Sequence of chain 1.B:
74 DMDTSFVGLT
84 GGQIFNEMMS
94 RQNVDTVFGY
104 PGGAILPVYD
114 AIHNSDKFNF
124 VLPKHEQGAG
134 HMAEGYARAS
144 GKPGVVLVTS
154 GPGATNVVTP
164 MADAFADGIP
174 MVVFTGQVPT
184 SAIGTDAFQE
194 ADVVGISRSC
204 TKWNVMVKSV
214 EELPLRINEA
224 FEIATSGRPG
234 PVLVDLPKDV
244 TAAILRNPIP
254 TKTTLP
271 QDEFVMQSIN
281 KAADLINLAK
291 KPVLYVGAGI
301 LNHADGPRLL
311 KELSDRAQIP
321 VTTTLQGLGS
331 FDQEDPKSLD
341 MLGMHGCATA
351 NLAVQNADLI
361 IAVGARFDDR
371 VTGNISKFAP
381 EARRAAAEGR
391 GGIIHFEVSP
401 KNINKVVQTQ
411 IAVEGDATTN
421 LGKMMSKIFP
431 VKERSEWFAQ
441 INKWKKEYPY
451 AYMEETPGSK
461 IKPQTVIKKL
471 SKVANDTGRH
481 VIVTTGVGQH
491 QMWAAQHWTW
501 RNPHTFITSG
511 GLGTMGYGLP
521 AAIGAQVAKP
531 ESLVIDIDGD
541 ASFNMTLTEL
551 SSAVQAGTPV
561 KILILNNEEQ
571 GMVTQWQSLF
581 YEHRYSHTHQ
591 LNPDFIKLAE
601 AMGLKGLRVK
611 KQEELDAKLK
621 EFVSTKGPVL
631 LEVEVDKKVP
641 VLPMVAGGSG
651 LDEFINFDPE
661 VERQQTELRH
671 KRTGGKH

Sequence of chain 1.A:
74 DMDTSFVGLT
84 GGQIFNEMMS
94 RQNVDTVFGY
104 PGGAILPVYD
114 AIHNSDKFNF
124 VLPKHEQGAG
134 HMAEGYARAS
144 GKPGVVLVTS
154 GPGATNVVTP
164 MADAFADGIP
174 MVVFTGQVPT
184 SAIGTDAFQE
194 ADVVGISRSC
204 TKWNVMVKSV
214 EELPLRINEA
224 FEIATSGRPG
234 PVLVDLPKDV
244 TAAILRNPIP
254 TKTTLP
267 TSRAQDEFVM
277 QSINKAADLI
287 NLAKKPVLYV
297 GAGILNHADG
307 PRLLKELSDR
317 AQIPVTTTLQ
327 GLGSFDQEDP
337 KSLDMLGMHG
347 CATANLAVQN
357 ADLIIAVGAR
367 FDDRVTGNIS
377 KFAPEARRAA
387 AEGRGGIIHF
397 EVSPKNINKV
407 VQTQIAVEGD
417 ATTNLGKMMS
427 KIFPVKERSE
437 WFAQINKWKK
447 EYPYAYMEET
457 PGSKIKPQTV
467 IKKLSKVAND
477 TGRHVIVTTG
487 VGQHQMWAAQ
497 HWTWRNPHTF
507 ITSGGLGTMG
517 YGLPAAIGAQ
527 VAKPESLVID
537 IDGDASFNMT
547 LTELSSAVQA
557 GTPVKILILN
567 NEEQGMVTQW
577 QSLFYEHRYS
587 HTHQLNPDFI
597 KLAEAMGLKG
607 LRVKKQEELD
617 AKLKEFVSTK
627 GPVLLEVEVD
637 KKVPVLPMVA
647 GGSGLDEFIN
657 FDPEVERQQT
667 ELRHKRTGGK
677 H

This protein binds this small molecule.
Small molecule (SMILES): COC(=O)c1ccccc1S(=O)(=O)NC(=O)N(C)c1nc(C)nc(OC)n1

Binding-site contacts:
Ligand atom O11 contacts residue VAL181 of chain 1.B at 3.8 Å.
Ligand atom C4' contacts residue TRP576 of chain 1.A at 3.5 Å (hydrophobic).
Ligand atom C10 contacts residue TRP576 of chain 1.A at 3.8 Å (hydrophobic).
Ligand atom C5 contacts residue ALA190 of chain 1.B at 3.6 Å (hydrophobic).
Ligand atom C7' contacts residue MET572 of chain 1.A at 3.6 Å (hydrophobic).
Ligand atom C10 contacts residue GLY106 of chain 1.B at 3.4 Å.
Ligand atom C6 contacts residue VAL181 of chain 1.B at 3.8 Å (hydrophobic).
Ligand atom C2 contacts residue ARG370 of chain 1.A at 3.5 Å.
Ligand atom N3' contacts residue ARG370 of chain 1.A at 3.1 Å (salt-bridge).
Ligand atom O4' contacts residue PHE191 of chain 1.B at 3.7 Å.
Ligand atom N1' contacts residue GLY106 of chain 1.B at 3.3 Å.
Ligand atom C3 contacts residue ARG370 of chain 1.A at 3.4 Å.
Ligand atom C2' contacts residue TRP576 of chain 1.A at 3.6 Å (hydrophobic).
Ligand atom O12 contacts residue PHE191 of chain 1.B at 3.6 Å.
Ligand atom O9 contacts residue TRP576 of chain 1.A at 3.5 Å.
Ligand atom C6' contacts residue TRP576 of chain 1.A at 3.6 Å (hydrophobic).
Ligand atom C13 contacts residue ALA107 of chain 1.B at 3.6 Å (hydrophobic).
Ligand atom C5' contacts residue MET344 of chain 1.A at 3.7 Å (hydrophobic).
Ligand atom N10 contacts residue TRP576 of chain 1.A at 3.5 Å.
Ligand atom C4' contacts residue ARG370 of chain 1.A at 3.5 Å.
Ligand atom N3' contacts residue TRP576 of chain 1.A at 3.2 Å.
Ligand atom N8 contacts residue LYS241 of chain 1.B at 3.2 Å (salt-bridge).
Ligand atom C4 contacts residue ASP369 of chain 1.A at 3.6 Å.
Ligand atom C13 contacts residue GLN192 of chain 1.B at 3.6 Å.
Ligand atom O7B contacts residue LYS241 of chain 1.B at 3.4 Å.
Ligand atom N1' contacts residue TRP576 of chain 1.A at 3.6 Å.
Ligand atom C7' contacts residue VAL573 of chain 1.A at 3.7 Å (hydrophobic).
Ligand atom C4 contacts residue ARG370 of chain 1.A at 3.6 Å.
Ligand atom O11 contacts residue PRO182 of chain 1.B at 3.4 Å.
Ligand atom N5' contacts residue TRP576 of chain 1.A at 3.4 Å (h-bond).
Ligand atom N5' contacts residue MET572 of chain 1.A at 3.8 Å.
Ligand atom C5' contacts residue FAD1 of chain 1.G at 3.6 Å.
Ligand atom C1 contacts residue PRO182 of chain 1.B at 3.8 Å (hydrophobic).
Ligand atom C10 contacts residue LYS241 of chain 1.B at 3.3 Å.
Ligand atom O4' contacts residue ARG370 of chain 1.A at 3.1 Å (salt-bridge).
Ligand atom C9 contacts residue TRP576 of chain 1.A at 3.5 Å (hydrophobic).
Ligand atom C5 contacts residue ASP369 of chain 1.A at 3.2 Å.
Ligand atom O9 contacts residue ARG370 of chain 1.A at 2.9 Å (salt-bridge).
Ligand atom O4' contacts residue MET344 of chain 1.A at 3.7 Å.
Ligand atom C6 contacts residue PHE191 of chain 1.B at 3.6 Å (hydrophobic).